This protein binds this small molecule.
Small molecule (SMILES): CCC(CC)O[C@@H]1C=C(C(=O)O)C[C@H](N)[C@H]1NC(C)=O

Binding-site contacts:
Ligand atom C3 contacts residue ARG116 of chain 2.B at 3.7 Å.
Ligand atom O1A contacts residue ARG374 of chain 2.B at 2.8 Å (salt-bridge).
Ligand atom O10 contacts residue ASP149 of chain 2.B at 3.3 Å.
Ligand atom C91 contacts residue ASN294 of chain 2.B at 3.3 Å.
Ligand atom C1 contacts residue TYR409 of chain 2.B at 3.0 Å (hydrophobic).
Ligand atom C3 contacts residue GLU117 of chain 2.B at 3.7 Å.
Ligand atom O1A contacts residue ARG116 of chain 2.B at 2.9 Å (salt-bridge).
Ligand atom C4 contacts residue TYR409 of chain 2.B at 3.5 Å (hydrophobic).
Ligand atom O10 contacts residue ARG150 of chain 2.B at 2.8 Å (salt-bridge).
Ligand atom C81 contacts residue LEU221 of chain 2.B at 3.7 Å (hydrophobic).
Ligand atom C82 contacts residue ALA245 of chain 2.B at 3.6 Å (hydrophobic).
Ligand atom C81 contacts residue ALA245 of chain 2.B at 4.0 Å (hydrophobic).
Ligand atom C2 contacts residue TYR409 of chain 2.B at 2.9 Å (hydrophobic).
Ligand atom C1 contacts residue ARG292 of chain 2.B at 3.8 Å.
Ligand atom C1 contacts residue ARG116 of chain 2.B at 4.0 Å.
Ligand atom C91 contacts residue ARG292 of chain 2.B at 3.5 Å.
Ligand atom O1B contacts residue ARG292 of chain 2.B at 3.0 Å (salt-bridge).
Ligand atom C1 contacts residue ARG374 of chain 2.B at 3.5 Å.
Ligand atom C82 contacts residue LEU221 of chain 2.B at 4.1 Å (hydrophobic).
Ligand atom C8 contacts residue GLU275 of chain 2.B at 3.6 Å.
Ligand atom C3 contacts residue ASP149 of chain 2.B at 3.2 Å.
Ligand atom C6 contacts residue GLU276 of chain 2.B at 3.9 Å.
Ligand atom C10 contacts residue ARG150 of chain 2.B at 3.9 Å.
Ligand atom C3 contacts residue TYR409 of chain 2.B at 3.2 Å (hydrophobic).
Ligand atom C5 contacts residue ASP149 of chain 2.B at 3.8 Å.
Ligand atom C7 contacts residue TYR409 of chain 2.B at 3.3 Å (hydrophobic).
Ligand atom C4 contacts residue GLU117 of chain 2.B at 3.8 Å.
Ligand atom N4 contacts residue ASP149 of chain 2.B at 3.0 Å (salt-bridge).
Ligand atom C2 contacts residue ARG292 of chain 2.B at 4.1 Å.
Ligand atom N4 contacts residue GLU117 of chain 2.B at 3.0 Å (salt-bridge).
Ligand atom O1B contacts residue ARG374 of chain 2.B at 2.8 Å (salt-bridge).
Ligand atom C81 contacts residue ARG223 of chain 2.B at 4.0 Å.
Ligand atom C6 contacts residue TYR409 of chain 2.B at 4.0 Å (hydrophobic).
Ligand atom C7 contacts residue ARG292 of chain 2.B at 3.8 Å.
Ligand atom C9 contacts residue GLU275 of chain 2.B at 3.0 Å.
Ligand atom O1B contacts residue TYR409 of chain 2.B at 3.4 Å (h-bond).
Ligand atom O1A contacts residue TYR409 of chain 2.B at 3.4 Å (h-bond).
Ligand atom C4 contacts residue GLU276 of chain 2.B at 4.0 Å.
Ligand atom C4 contacts residue ASP149 of chain 2.B at 3.5 Å.
Ligand atom C11 contacts residue TRP177 of chain 2.B at 3.7 Å (hydrophobic).

Sequence of chain 2.B:
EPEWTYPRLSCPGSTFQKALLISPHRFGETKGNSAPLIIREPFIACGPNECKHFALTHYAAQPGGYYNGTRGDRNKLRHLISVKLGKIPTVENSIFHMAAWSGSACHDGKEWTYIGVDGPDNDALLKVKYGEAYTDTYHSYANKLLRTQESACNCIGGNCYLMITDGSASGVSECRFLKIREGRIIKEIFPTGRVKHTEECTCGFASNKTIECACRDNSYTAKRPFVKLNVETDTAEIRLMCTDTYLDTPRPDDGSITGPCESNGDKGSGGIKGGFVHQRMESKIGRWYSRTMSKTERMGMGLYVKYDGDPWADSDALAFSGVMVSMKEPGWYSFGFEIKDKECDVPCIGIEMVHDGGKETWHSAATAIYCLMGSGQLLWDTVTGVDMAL